Sequence of chain 1.A:
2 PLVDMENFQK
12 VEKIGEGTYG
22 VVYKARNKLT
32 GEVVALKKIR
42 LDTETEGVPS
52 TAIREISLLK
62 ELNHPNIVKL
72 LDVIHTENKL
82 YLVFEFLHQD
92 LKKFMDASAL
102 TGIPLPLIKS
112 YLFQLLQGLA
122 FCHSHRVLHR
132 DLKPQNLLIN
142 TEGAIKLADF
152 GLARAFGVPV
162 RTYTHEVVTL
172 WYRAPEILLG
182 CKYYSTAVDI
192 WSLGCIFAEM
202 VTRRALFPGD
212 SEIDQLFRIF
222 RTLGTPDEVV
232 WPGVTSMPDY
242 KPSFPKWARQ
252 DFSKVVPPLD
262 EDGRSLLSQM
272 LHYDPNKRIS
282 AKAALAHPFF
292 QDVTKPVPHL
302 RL

A protein and the small-molecule ligand that binds it are described below.
Small molecule (SMILES): C[C@H](C(=O)/N=C1\C=C(C2CC2)N=N1)c1ccc(N2CCNC2=O)cc1

Binding-site contacts:
Ligand atom C13 contacts residue PHE85 of chain 1.A at 3.6 Å (hydrophobic).
Ligand atom C8 contacts residue LEU139 of chain 1.A at 3.8 Å (hydrophobic).
Ligand atom N7 contacts residue PHE87 of chain 1.A at 3.6 Å.
Ligand atom N6 contacts residue LEU139 of chain 1.A at 3.7 Å.
Ligand atom C15 contacts residue LEU88 of chain 1.A at 3.8 Å (hydrophobic).
Ligand atom N7 contacts residue LEU88 of chain 1.A at 3.0 Å (h-bond).
Ligand atom N1 contacts residue ILE15 of chain 1.A at 3.6 Å.
Ligand atom N7 contacts residue GLU86 of chain 1.A at 3.6 Å.
Ligand atom C16 contacts residue LEU88 of chain 1.A at 3.6 Å (hydrophobic).
Ligand atom C15 contacts residue LEU139 of chain 1.A at 3.8 Å (hydrophobic).
Ligand atom C19 contacts residue HIS89 of chain 1.A at 3.4 Å.
Ligand atom C21 contacts residue ILE15 of chain 1.A at 3.5 Å (hydrophobic).
Ligand atom N7 contacts residue LEU139 of chain 1.A at 3.7 Å.
Ligand atom C25 contacts residue ASP91 of chain 1.A at 3.4 Å.
Ligand atom C20 contacts residue ILE15 of chain 1.A at 3.7 Å (hydrophobic).
Ligand atom N6 contacts residue PHE87 of chain 1.A at 3.8 Å.
Ligand atom C9 contacts residue LEU139 of chain 1.A at 3.8 Å (hydrophobic).
Ligand atom C22 contacts residue ILE15 of chain 1.A at 3.3 Å (hydrophobic).
Ligand atom C23 contacts residue ILE15 of chain 1.A at 3.6 Å (hydrophobic).
Ligand atom C8 contacts residue LEU88 of chain 1.A at 3.7 Å (hydrophobic).
Ligand atom C18 contacts residue HIS89 of chain 1.A at 3.8 Å.
Ligand atom C2 contacts residue LYS14 of chain 1.A at 3.9 Å.
Ligand atom N14 contacts residue LEU139 of chain 1.A at 3.7 Å.
Ligand atom C25 contacts residue GLN90 of chain 1.A at 3.5 Å.
Ligand atom N6 contacts residue GLU86 of chain 1.A at 2.8 Å (salt-bridge).
Ligand atom C11 contacts residue ALA36 of chain 1.A at 3.6 Å (hydrophobic).
Ligand atom C16 contacts residue HIS89 of chain 1.A at 3.8 Å.
Ligand atom C10 contacts residue ALA36 of chain 1.A at 3.4 Å (hydrophobic).
Ligand atom N6 contacts residue ALA36 of chain 1.A at 3.4 Å.
Ligand atom C19 contacts residue PHE87 of chain 1.A at 3.8 Å (hydrophobic).
Ligand atom N6 contacts residue LEU88 of chain 1.A at 3.8 Å.
Ligand atom C5 contacts residue GLU13 of chain 1.A at 3.5 Å.
Ligand atom N14 contacts residue LEU88 of chain 1.A at 3.0 Å (h-bond).
Ligand atom N4 contacts residue GLU13 of chain 1.A at 3.1 Å (salt-bridge).
Ligand atom C3 contacts residue LYS14 of chain 1.A at 3.8 Å.
Ligand atom C10 contacts residue GLU86 of chain 1.A at 3.9 Å.
Ligand atom C5 contacts residue ILE15 of chain 1.A at 3.8 Å (hydrophobic).
Ligand atom C11 contacts residue PHE85 of chain 1.A at 3.6 Å (hydrophobic).
Ligand atom C10 contacts residue LEU139 of chain 1.A at 3.8 Å (hydrophobic).
Ligand atom O24 contacts residue GLU13 of chain 1.A at 2.9 Å (salt-bridge).